A protein and the small-molecule ligand that binds it are described below.
Small molecule (SMILES): Nc1ccn([C@H]2C[C@H](O)[C@@H](COP(=O)(O)O)O2)c(=O)n1

Binding-site contacts:
Ligand atom C4' contacts residue TRP201 of chain 28.A at 4.3 Å (hydrophobic).
Ligand atom C1' contacts residue TRP201 of chain 28.A at 4.5 Å (hydrophobic).
Ligand atom N3 contacts residue TRP201 of chain 28.A at 3.6 Å.
Ligand atom C2 contacts residue TRP201 of chain 28.A at 3.9 Å (hydrophobic).
Ligand atom O5' contacts residue TRP201 of chain 28.A at 3.6 Å.
Ligand atom O3' contacts residue LYS682 of chain 28.A at 3.1 Å (salt-bridge).
Ligand atom N1 contacts residue TRP201 of chain 28.A at 4.0 Å.
Ligand atom O4' contacts residue TRP201 of chain 28.A at 4.5 Å.
Ligand atom C4 contacts residue TRP201 of chain 28.A at 3.3 Å (hydrophobic).
Ligand atom OP1 contacts residue PRO423 of chain 28.A at 3.6 Å.
Ligand atom C5 contacts residue TRP201 of chain 28.A at 3.4 Å (hydrophobic).
Ligand atom N4 contacts residue GLY198 of chain 28.A at 3.8 Å.
Ligand atom C2' contacts residue LYS682 of chain 28.A at 3.6 Å.
Ligand atom C3' contacts residue LYS682 of chain 28.A at 3.8 Å.
Ligand atom O2 contacts residue LEU197 of chain 28.A at 4.0 Å.
Ligand atom C6 contacts residue TRP201 of chain 28.A at 3.5 Å (hydrophobic).
Ligand atom N4 contacts residue TRP201 of chain 28.A at 3.8 Å.
Ligand atom O2 contacts residue LYS682 of chain 28.A at 4.2 Å.
Ligand atom C1' contacts residue LYS682 of chain 28.A at 4.5 Å.
Ligand atom O2 contacts residue TRP201 of chain 28.A at 4.3 Å.
Ligand atom C3' contacts residue TRP201 of chain 28.A at 4.1 Å (hydrophobic).
Ligand atom N4 contacts residue ASP199 of chain 28.A at 4.0 Å.
Ligand atom C2' contacts residue TRP201 of chain 28.A at 3.6 Å (hydrophobic).
Ligand atom C5' contacts residue TRP201 of chain 28.A at 3.5 Å (hydrophobic).

Sequence of chain 28.A:
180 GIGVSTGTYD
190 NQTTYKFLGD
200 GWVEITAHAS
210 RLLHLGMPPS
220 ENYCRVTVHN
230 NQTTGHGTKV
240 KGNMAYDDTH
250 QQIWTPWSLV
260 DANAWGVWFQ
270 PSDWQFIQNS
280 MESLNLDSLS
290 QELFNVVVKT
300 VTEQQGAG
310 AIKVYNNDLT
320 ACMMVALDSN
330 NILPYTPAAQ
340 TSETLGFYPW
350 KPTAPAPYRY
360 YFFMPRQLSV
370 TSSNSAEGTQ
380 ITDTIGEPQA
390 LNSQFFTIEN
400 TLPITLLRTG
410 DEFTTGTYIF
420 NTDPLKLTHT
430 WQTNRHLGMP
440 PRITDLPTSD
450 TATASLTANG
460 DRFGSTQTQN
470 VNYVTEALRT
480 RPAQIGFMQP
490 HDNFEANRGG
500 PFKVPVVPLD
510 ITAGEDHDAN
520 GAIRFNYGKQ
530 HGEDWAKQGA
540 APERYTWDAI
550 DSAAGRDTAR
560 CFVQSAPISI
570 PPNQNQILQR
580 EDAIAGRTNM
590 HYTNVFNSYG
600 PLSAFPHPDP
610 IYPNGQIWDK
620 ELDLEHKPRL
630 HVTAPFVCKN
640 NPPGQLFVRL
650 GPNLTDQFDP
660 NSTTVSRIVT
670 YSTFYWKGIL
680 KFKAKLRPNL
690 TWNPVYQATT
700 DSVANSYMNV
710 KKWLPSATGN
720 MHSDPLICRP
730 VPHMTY